Sequence of chain 1.A:
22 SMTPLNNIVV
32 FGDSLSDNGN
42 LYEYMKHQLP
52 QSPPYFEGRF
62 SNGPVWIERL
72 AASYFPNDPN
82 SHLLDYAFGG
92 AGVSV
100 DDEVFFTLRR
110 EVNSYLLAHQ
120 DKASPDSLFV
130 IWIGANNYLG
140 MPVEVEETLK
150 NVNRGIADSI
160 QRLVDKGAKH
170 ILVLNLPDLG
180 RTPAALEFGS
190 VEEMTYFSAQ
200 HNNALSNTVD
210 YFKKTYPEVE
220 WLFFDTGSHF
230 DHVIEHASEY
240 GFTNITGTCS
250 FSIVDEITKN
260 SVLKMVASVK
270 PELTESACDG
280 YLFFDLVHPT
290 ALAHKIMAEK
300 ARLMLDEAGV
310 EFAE

Binding-site contacts:
Ligand atom C3 contacts residue ARG70 of chain 1.A at 3.5 Å.
Ligand atom O6 contacts residue ARG70 of chain 1.A at 2.8 Å (salt-bridge).
Ligand atom C2 contacts residue LYS294 of chain 1.A at 3.7 Å.
Ligand atom C3 contacts residue LYS294 of chain 1.A at 3.6 Å.
Ligand atom O5 contacts residue LYS294 of chain 1.A at 2.8 Å (salt-bridge).
Ligand atom O5 contacts residue ARG70 of chain 1.A at 3.2 Å (salt-bridge).
Ligand atom C2 contacts residue ARG70 of chain 1.A at 3.7 Å.
Ligand atom C4 contacts residue LYS294 of chain 1.A at 4.0 Å.

This small molecule binds to this protein.
Small molecule (SMILES): C[C@@H](O)[C@@H](C)O